This protein binds this small molecule.
Small molecule (SMILES): Nc1ncnc2c1ncn2[C@@H]1O[C@H](CO[P](=O)(O)O[P](=O)(O)NP(=O)(O)O)[C@@H](O)[C@H]1O

Binding-site contacts:
Ligand atom C5' contacts residue PRO141 of chain 1.A at 3.4 Å (hydrophobic).
Ligand atom PG contacts residue ADX1 of chain 1.D at 3.4 Å.
Ligand atom O2B contacts residue LEU33 of chain 1.A at 3.6 Å.
Ligand atom O1B contacts residue SER39 of chain 1.A at 2.9 Å (h-bond).
Ligand atom O1G contacts residue LYS142 of chain 1.A at 3.4 Å (salt-bridge).
Ligand atom O2G contacts residue MG1 of chain 1.F at 2.1 Å.
Ligand atom N6 contacts residue PRO181 of chain 1.A at 3.5 Å.
Ligand atom O2A contacts residue SER39 of chain 1.A at 3.3 Å (h-bond).
Ligand atom O2G contacts residue ADX1 of chain 1.D at 3.1 Å (h-bond).
Ligand atom N6 contacts residue THR179 of chain 1.A at 3.2 Å (h-bond).
Ligand atom N1 contacts residue ARG139 of chain 1.A at 3.6 Å.
Ligand atom O2A contacts residue THR40 of chain 1.A at 2.8 Å (h-bond).
Ligand atom O2B contacts residue LYS38 of chain 1.A at 2.6 Å (salt-bridge).
Ligand atom O2B contacts residue GLY37 of chain 1.A at 3.1 Å (h-bond).
Ligand atom PB contacts residue LYS38 of chain 1.A at 3.5 Å.
Ligand atom O3G contacts residue LYS38 of chain 1.A at 2.6 Å (salt-bridge).
Ligand atom PB contacts residue MG1 of chain 1.F at 3.3 Å.
Ligand atom O3A contacts residue GLY37 of chain 1.A at 3.3 Å (h-bond).
Ligand atom N6 contacts residue MET184 of chain 1.A at 3.2 Å.
Ligand atom O1G contacts residue SER34 of chain 1.A at 2.6 Å (h-bond).
Ligand atom PG contacts residue MG1 of chain 1.F at 3.2 Å.
Ligand atom C8 contacts residue THR40 of chain 1.A at 3.3 Å.
Ligand atom O2B contacts residue SER36 of chain 1.A at 3.4 Å (h-bond).
Ligand atom N3B contacts residue GLY35 of chain 1.A at 3.0 Å (h-bond).
Ligand atom O1G contacts residue ADX1 of chain 1.D at 2.5 Å (h-bond).
Ligand atom N7 contacts residue THR40 of chain 1.A at 3.6 Å.
Ligand atom O5' contacts residue GLY37 of chain 1.A at 3.7 Å.
Ligand atom O5' contacts residue THR40 of chain 1.A at 3.7 Å.
Ligand atom N3B contacts residue MG1 of chain 1.F at 3.5 Å.
Ligand atom C4' contacts residue PRO141 of chain 1.A at 3.2 Å (hydrophobic).
Ligand atom O4' contacts residue ARG139 of chain 1.A at 3.4 Å.
Ligand atom O3G contacts residue SER34 of chain 1.A at 3.6 Å.
Ligand atom N3 contacts residue ARG139 of chain 1.A at 3.5 Å (salt-bridge).
Ligand atom O3' contacts residue PRO141 of chain 1.A at 3.6 Å.
Ligand atom O2A contacts residue GLY37 of chain 1.A at 3.4 Å.
Ligand atom O1B contacts residue MG1 of chain 1.F at 2.2 Å.
Ligand atom O1B contacts residue LYS38 of chain 1.A at 3.6 Å.
Ligand atom O2G contacts residue LYS142 of chain 1.A at 3.1 Å (salt-bridge).
Ligand atom C2 contacts residue ARG139 of chain 1.A at 3.4 Å.
Ligand atom O3G contacts residue ILE105 of chain 1.A at 3.6 Å.

Sequence of chain 1.A:
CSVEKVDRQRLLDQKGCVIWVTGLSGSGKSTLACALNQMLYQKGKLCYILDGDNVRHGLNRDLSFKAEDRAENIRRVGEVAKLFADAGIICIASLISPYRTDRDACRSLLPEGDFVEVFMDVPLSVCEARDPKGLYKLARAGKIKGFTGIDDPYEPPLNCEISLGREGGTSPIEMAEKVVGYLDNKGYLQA